A small-molecule ligand and the protein it binds are described below.
Small molecule (SMILES): Cc1c(-c2ccccc2)cccc1N1C(=O)c2cc(CN[C@H](C(=O)O)[C@H](C)O)c(OCc3cccc(C#N)c3)cc2C1=O

Binding-site contacts:
Ligand atom C12 contacts residue ALA104 of chain 1.F at 3.5 Å (hydrophobic).
Ligand atom O19 contacts residue ALA104 of chain 1.F at 2.9 Å.
Ligand atom C36 contacts residue LYS107 of chain 1.F at 3.6 Å.
Ligand atom C06 contacts residue MET98 of chain 1.F at 3.3 Å (hydrophobic).
Ligand atom N14 contacts residue ASP105 of chain 1.F at 4.0 Å.
Ligand atom O19 contacts residue ASP105 of chain 1.F at 3.9 Å.
Ligand atom C21 contacts residue ASP105 of chain 1.F at 3.1 Å.
Ligand atom C37 contacts residue ASP105 of chain 1.F at 3.8 Å.
Ligand atom C38 contacts residue LYS107 of chain 1.F at 3.5 Å.
Ligand atom C11 contacts residue ALA104 of chain 1.F at 3.7 Å (hydrophobic).
Ligand atom C01 contacts residue MET98 of chain 1.F at 3.8 Å (hydrophobic).
Ligand atom C13 contacts residue TYR106 of chain 1.F at 3.9 Å (hydrophobic).
Ligand atom N43 contacts residue ARG108 of chain 1.F at 3.5 Å (salt-bridge).
Ligand atom C22 contacts residue ASP105 of chain 1.F at 3.3 Å.
Ligand atom C13 contacts residue ASP105 of chain 1.F at 3.2 Å.
Ligand atom C42 contacts residue LYS107 of chain 1.F at 3.9 Å.
Ligand atom C06 contacts residue SER100 of chain 1.F at 3.9 Å.
Ligand atom C05 contacts residue ILE99 of chain 1.F at 4.0 Å (hydrophobic).
Ligand atom C02 contacts residue TYR39 of chain 1.F at 3.5 Å (hydrophobic).
Ligand atom C24 contacts residue ALA104 of chain 1.F at 2.9 Å (hydrophobic).
Ligand atom C06 contacts residue ILE37 of chain 1.F at 3.9 Å (hydrophobic).
Ligand atom O34 contacts residue ASP105 of chain 1.F at 3.7 Å.
Ligand atom C23 contacts residue ALA104 of chain 1.F at 3.8 Å (hydrophobic).
Ligand atom C01 contacts residue ILE37 of chain 1.F at 3.7 Å (hydrophobic).
Ligand atom C35 contacts residue ASP105 of chain 1.F at 3.2 Å.
Ligand atom C15 contacts residue ASP105 of chain 1.F at 4.0 Å.
Ligand atom C18 contacts residue ALA104 of chain 1.F at 3.1 Å (hydrophobic).
Ligand atom O20 contacts residue TYR106 of chain 1.F at 3.2 Å.
Ligand atom C17 contacts residue ASP105 of chain 1.F at 3.7 Å.
Ligand atom C05 contacts residue SER100 of chain 1.F at 3.9 Å.
Ligand atom C13 contacts residue ALA104 of chain 1.F at 3.8 Å (hydrophobic).
Ligand atom C37 contacts residue LYS107 of chain 1.F at 3.1 Å.
Ligand atom C01 contacts residue TYR39 of chain 1.F at 3.4 Å (hydrophobic).
Ligand atom N14 contacts residue ALA104 of chain 1.F at 4.0 Å.
Ligand atom C36 contacts residue ASP105 of chain 1.F at 4.0 Å.
Ligand atom C16 contacts residue ASP105 of chain 1.F at 3.5 Å.
Ligand atom C18 contacts residue ASP105 of chain 1.F at 3.7 Å.
Ligand atom C07 contacts residue ALA104 of chain 1.F at 4.0 Å (hydrophobic).
Ligand atom C23 contacts residue ASP105 of chain 1.F at 3.9 Å.
Ligand atom C17 contacts residue ALA104 of chain 1.F at 3.0 Å (hydrophobic).

Sequence of chain 1.F:
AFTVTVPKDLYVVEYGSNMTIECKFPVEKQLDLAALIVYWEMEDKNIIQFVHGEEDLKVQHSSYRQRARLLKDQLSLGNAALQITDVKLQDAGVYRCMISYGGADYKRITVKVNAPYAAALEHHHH